Binding-site contacts:
Ligand atom O1B contacts residue LYS89 of chain 1.B at 2.6 Å (salt-bridge).
Ligand atom PG contacts residue MG1 of chain 1.P at 3.4 Å.
Ligand atom PB contacts residue LYS89 of chain 1.B at 3.7 Å.
Ligand atom N7 contacts residue GLY88 of chain 1.B at 3.3 Å (h-bond).
Ligand atom C8 contacts residue GLY86 of chain 1.B at 3.1 Å.
Ligand atom O2G contacts residue MG1 of chain 1.P at 2.0 Å.
Ligand atom O2A contacts residue LYS89 of chain 1.B at 2.7 Å (salt-bridge).
Ligand atom N7 contacts residue GLY86 of chain 1.B at 3.1 Å (h-bond).
Ligand atom O3A contacts residue GLY86 of chain 1.B at 3.2 Å (h-bond).
Ligand atom O2B contacts residue MG1 of chain 1.P at 2.5 Å.
Ligand atom PG contacts residue ARG334 of chain 1.B at 3.5 Å.
Ligand atom O1A contacts residue GLU180 of chain 1.C at 3.4 Å (salt-bridge).
Ligand atom O3B contacts residue ARG334 of chain 1.B at 3.4 Å (salt-bridge).
Ligand atom C4 contacts residue LEU91 of chain 1.B at 3.5 Å (hydrophobic).
Ligand atom O1A contacts residue THR90 of chain 1.B at 3.5 Å (h-bond).
Ligand atom O3G contacts residue ARG271 of chain 1.C at 2.9 Å (salt-bridge).
Ligand atom O1B contacts residue PRO84 of chain 1.B at 3.7 Å.
Ligand atom O3G contacts residue ARG334 of chain 1.B at 2.5 Å (salt-bridge).
Ligand atom N7 contacts residue SER87 of chain 1.B at 3.2 Å.
Ligand atom C2 contacts residue LEU91 of chain 1.B at 3.5 Å (hydrophobic).
Ligand atom O2B contacts residue THR90 of chain 1.B at 2.9 Å (h-bond).
Ligand atom O1A contacts residue ARG334 of chain 1.B at 3.8 Å.
Ligand atom C2 contacts residue ILE289 of chain 1.B at 3.8 Å (hydrophobic).
Ligand atom C2 contacts residue TYR41 of chain 1.B at 3.5 Å (hydrophobic).
Ligand atom PB contacts residue GLY86 of chain 1.B at 3.7 Å.
Ligand atom N1 contacts residue VAL42 of chain 1.B at 3.7 Å.
Ligand atom S1G contacts residue GLU267 of chain 1.C at 3.8 Å.
Ligand atom O2G contacts residue ARG271 of chain 1.C at 3.6 Å.
Ligand atom N1 contacts residue ILE43 of chain 1.B at 3.3 Å (h-bond).
Ligand atom O3B contacts residue GLY86 of chain 1.B at 3.4 Å (h-bond).
Ligand atom O3B contacts residue THR85 of chain 1.B at 3.7 Å.
Ligand atom O3A contacts residue SER87 of chain 1.B at 3.7 Å.
Ligand atom O2G contacts residue THR90 of chain 1.B at 3.5 Å (h-bond).
Ligand atom N6 contacts residue ILE43 of chain 1.B at 2.8 Å (h-bond).
Ligand atom N3 contacts residue LEU91 of chain 1.B at 3.4 Å.
Ligand atom O2A contacts residue GLY88 of chain 1.B at 3.0 Å.
Ligand atom O2A contacts residue LEU91 of chain 1.B at 3.5 Å (h-bond).
Ligand atom N6 contacts residue SER87 of chain 1.B at 3.4 Å (h-bond).
Ligand atom S1G contacts residue ALA214 of chain 1.B at 3.4 Å.
Ligand atom O2A contacts residue THR90 of chain 1.B at 3.2 Å (h-bond).

Sequence of chain 1.B:
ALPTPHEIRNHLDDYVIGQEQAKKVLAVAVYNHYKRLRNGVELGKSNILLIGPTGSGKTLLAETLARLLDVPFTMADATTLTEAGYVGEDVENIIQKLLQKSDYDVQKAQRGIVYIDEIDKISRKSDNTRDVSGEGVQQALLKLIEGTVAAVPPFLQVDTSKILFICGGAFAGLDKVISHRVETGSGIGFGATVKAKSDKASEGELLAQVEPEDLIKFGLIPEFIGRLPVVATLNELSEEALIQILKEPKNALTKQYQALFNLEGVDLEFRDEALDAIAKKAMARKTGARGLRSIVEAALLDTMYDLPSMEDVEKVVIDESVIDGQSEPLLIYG

Sequence of chain 1.C:
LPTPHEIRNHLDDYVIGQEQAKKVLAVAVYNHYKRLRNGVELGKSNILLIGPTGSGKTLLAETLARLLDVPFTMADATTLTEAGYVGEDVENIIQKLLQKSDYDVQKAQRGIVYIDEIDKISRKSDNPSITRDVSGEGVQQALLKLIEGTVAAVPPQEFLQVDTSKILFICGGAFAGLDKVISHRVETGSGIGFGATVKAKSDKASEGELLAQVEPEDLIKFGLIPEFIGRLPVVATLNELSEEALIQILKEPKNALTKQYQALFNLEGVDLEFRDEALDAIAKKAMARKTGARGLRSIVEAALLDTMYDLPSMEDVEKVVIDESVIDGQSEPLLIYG

This small molecule binds to this protein.
Small molecule (SMILES): Nc1ncnc2c1ncn2[C@@H]1O[C@H](COP(=O)(O)OP(=O)(O)OP(O)(O)=S)[C@@H](O)[C@H]1O